Sequence of chain 2.B:
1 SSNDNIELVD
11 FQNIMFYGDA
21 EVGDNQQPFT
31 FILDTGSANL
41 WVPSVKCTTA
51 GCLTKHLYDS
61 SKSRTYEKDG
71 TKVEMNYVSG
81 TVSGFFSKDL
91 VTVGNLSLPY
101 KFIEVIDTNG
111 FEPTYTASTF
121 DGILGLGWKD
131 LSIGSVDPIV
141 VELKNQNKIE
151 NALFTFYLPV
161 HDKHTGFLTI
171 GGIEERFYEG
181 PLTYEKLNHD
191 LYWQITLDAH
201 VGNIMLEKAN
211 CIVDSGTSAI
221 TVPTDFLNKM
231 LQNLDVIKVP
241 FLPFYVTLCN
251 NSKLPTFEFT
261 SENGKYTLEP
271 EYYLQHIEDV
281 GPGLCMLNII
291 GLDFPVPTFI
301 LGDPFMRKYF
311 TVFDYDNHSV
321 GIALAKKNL

This small molecule binds to this protein.
Small molecule (SMILES): CCOC(=O)C[C@H](O)[C@H](CC(C)C)NC(=O)[C@@H](NC(=O)[C@@H](NC(=O)CC(C)C)C(C)C)C(C)C

Sequence of chain 1.A:
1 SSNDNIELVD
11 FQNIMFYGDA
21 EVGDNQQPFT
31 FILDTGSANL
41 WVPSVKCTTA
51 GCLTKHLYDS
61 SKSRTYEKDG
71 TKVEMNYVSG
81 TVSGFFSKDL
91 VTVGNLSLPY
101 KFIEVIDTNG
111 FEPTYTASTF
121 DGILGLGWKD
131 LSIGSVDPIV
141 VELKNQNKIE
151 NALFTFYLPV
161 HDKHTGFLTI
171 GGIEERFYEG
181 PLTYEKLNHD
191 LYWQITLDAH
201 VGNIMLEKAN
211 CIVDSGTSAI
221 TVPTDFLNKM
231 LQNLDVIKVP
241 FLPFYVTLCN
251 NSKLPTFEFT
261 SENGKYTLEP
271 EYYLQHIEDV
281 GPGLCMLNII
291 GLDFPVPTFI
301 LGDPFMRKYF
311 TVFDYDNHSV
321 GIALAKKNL

Binding-site contacts:
Ligand atom O19 contacts residue VAL78 of chain 2.B at 3.3 Å (h-bond).
Ligand atom C21 contacts residue SER79 of chain 2.B at 3.6 Å.
Ligand atom C40 contacts residue ILE300 of chain 2.B at 3.6 Å (hydrophobic).
Ligand atom C63 contacts residue ILE123 of chain 2.B at 3.4 Å (hydrophobic).
Ligand atom C20 contacts residue THR217 of chain 2.B at 3.7 Å.
Ligand atom N22 contacts residue THR217 of chain 2.B at 3.6 Å (h-bond).
Ligand atom N19 contacts residue SER79 of chain 2.B at 2.6 Å (h-bond).
Ligand atom C17 contacts residue SER79 of chain 2.B at 3.5 Å.
Ligand atom C1 contacts residue LEU242 of chain 1.A at 3.3 Å (hydrophobic).
Ligand atom C12 contacts residue PHE241 of chain 1.A at 3.7 Å (hydrophobic).
Ligand atom O75 contacts residue TYR192 of chain 2.B at 3.3 Å (h-bond).
Ligand atom C6 contacts residue ALA219 of chain 2.B at 3.7 Å (hydrophobic).
Ligand atom C31 contacts residue PHE241 of chain 1.A at 3.1 Å (hydrophobic).
Ligand atom C38 contacts residue VAL78 of chain 2.B at 3.8 Å (hydrophobic).
Ligand atom C10 contacts residue PHE241 of chain 1.A at 3.6 Å (hydrophobic).
Ligand atom O19 contacts residue SER79 of chain 2.B at 2.9 Å (h-bond).
Ligand atom C57 contacts residue GLY36 of chain 2.B at 3.7 Å.
Ligand atom O72 contacts residue GLY36 of chain 2.B at 3.8 Å.
Ligand atom C18 contacts residue SER79 of chain 2.B at 3.5 Å.
Ligand atom C57 contacts residue TYR192 of chain 2.B at 3.2 Å (hydrophobic).
Ligand atom N22 contacts residue GLY216 of chain 2.B at 3.8 Å.
Ligand atom O72 contacts residue ASP34 of chain 2.B at 3.2 Å (salt-bridge).
Ligand atom C58 contacts residue GLY216 of chain 2.B at 3.1 Å.
Ligand atom O36 contacts residue THR217 of chain 2.B at 3.1 Å.
Ligand atom C40 contacts residue VAL78 of chain 2.B at 3.6 Å (hydrophobic).
Ligand atom C53 contacts residue GLY36 of chain 2.B at 3.7 Å.
Ligand atom O56 contacts residue GLY36 of chain 2.B at 3.2 Å (h-bond).
Ligand atom N16 contacts residue SER218 of chain 2.B at 3.0 Å (h-bond).
Ligand atom C57 contacts residue ASN76 of chain 2.B at 3.8 Å.
Ligand atom O36 contacts residue GLY216 of chain 2.B at 3.8 Å.
Ligand atom C76 contacts residue ASN76 of chain 2.B at 3.5 Å.
Ligand atom O15 contacts residue PHE241 of chain 1.A at 3.5 Å (h-bond).
Ligand atom O36 contacts residue SER218 of chain 2.B at 2.9 Å (h-bond).
Ligand atom O72 contacts residue ASP214 of chain 2.B at 2.6 Å (salt-bridge).
Ligand atom O15 contacts residue SER79 of chain 2.B at 3.6 Å.
Ligand atom C67 contacts residue SER79 of chain 2.B at 3.8 Å.
Ligand atom C51 contacts residue ASP34 of chain 2.B at 3.7 Å.
Ligand atom O56 contacts residue TYR77 of chain 2.B at 3.6 Å.
Ligand atom C20 contacts residue SER79 of chain 2.B at 3.5 Å.
Ligand atom C6 contacts residue ILE290 of chain 2.B at 3.8 Å (hydrophobic).